Sequence of chain 1.B:
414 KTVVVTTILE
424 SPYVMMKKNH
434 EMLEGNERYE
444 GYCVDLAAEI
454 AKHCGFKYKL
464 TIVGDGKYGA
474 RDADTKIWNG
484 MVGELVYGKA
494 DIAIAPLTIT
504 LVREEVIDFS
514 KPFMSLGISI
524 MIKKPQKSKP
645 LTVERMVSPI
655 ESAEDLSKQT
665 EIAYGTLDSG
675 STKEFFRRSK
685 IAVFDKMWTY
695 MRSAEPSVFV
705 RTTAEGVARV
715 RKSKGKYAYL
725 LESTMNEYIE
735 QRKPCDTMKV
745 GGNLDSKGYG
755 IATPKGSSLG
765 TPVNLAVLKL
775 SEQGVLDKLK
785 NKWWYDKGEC

Binding-site contacts:
Ligand atom CA contacts residue SER675 of chain 1.B at 4.0 Å.
Ligand atom CD contacts residue LEU671 of chain 1.B at 4.0 Å (hydrophobic).
Ligand atom O contacts residue THR501 of chain 1.B at 3.7 Å.
Ligand atom CB contacts residue TYR471 of chain 1.B at 3.6 Å (hydrophobic).
Ligand atom CB contacts residue GLU726 of chain 1.B at 3.9 Å.
Ligand atom O contacts residue TYR471 of chain 1.B at 4.0 Å.
Ligand atom OE2 contacts residue GLY674 of chain 1.B at 3.6 Å.
Ligand atom OXT contacts residue ARG506 of chain 1.B at 3.8 Å.
Ligand atom CA contacts residue THR501 of chain 1.B at 3.7 Å.
Ligand atom N contacts residue TYR753 of chain 1.B at 3.2 Å (h-bond).
Ligand atom N contacts residue PRO499 of chain 1.B at 3.9 Å.
Ligand atom OXT contacts residue THR501 of chain 1.B at 2.8 Å (h-bond).
Ligand atom OXT contacts residue LEU500 of chain 1.B at 3.9 Å.
Ligand atom OE2 contacts residue THR676 of chain 1.B at 3.3 Å (h-bond).
Ligand atom CG contacts residue LEU671 of chain 1.B at 3.7 Å (hydrophobic).
Ligand atom CD contacts residue THR676 of chain 1.B at 4.1 Å.
Ligand atom CG contacts residue TYR471 of chain 1.B at 4.1 Å (hydrophobic).
Ligand atom C contacts residue THR501 of chain 1.B at 3.1 Å.
Ligand atom O contacts residue GLY674 of chain 1.B at 3.6 Å.
Ligand atom CD contacts residue GLU726 of chain 1.B at 3.1 Å.
Ligand atom CA contacts residue TYR471 of chain 1.B at 4.2 Å (hydrophobic).
Ligand atom N contacts residue GLU726 of chain 1.B at 3.0 Å (salt-bridge).
Ligand atom C contacts residue ARG506 of chain 1.B at 4.2 Å.
Ligand atom OE2 contacts residue LEU671 of chain 1.B at 3.9 Å.
Ligand atom OE2 contacts residue SER675 of chain 1.B at 3.8 Å.
Ligand atom OE1 contacts residue GLU726 of chain 1.B at 2.9 Å (salt-bridge).
Ligand atom O contacts residue ARG506 of chain 1.B at 3.5 Å (salt-bridge).
Ligand atom CA contacts residue GLU726 of chain 1.B at 3.4 Å.
Ligand atom OE1 contacts residue THR676 of chain 1.B at 4.0 Å.
Ligand atom OE1 contacts residue LEU671 of chain 1.B at 4.2 Å.
Ligand atom CG contacts residue GLU726 of chain 1.B at 3.2 Å.
Ligand atom OE2 contacts residue GLU726 of chain 1.B at 4.0 Å.
Ligand atom OXT contacts residue PRO499 of chain 1.B at 3.3 Å (h-bond).
Ligand atom C contacts residue SER675 of chain 1.B at 3.7 Å.
Ligand atom N contacts residue THR501 of chain 1.B at 3.6 Å (h-bond).
Ligand atom N contacts residue TYR471 of chain 1.B at 4.1 Å.
Ligand atom C contacts residue TYR471 of chain 1.B at 3.7 Å (hydrophobic).
Ligand atom O contacts residue SER675 of chain 1.B at 2.8 Å (h-bond).
Ligand atom OE1 contacts residue LEU725 of chain 1.B at 3.8 Å.
Ligand atom OXT contacts residue TYR471 of chain 1.B at 3.5 Å.

The small molecule below binds the protein below.
Small molecule (SMILES): N[C@@H](CCC(=O)O)C(=O)O